Sequence of chain 1.G:
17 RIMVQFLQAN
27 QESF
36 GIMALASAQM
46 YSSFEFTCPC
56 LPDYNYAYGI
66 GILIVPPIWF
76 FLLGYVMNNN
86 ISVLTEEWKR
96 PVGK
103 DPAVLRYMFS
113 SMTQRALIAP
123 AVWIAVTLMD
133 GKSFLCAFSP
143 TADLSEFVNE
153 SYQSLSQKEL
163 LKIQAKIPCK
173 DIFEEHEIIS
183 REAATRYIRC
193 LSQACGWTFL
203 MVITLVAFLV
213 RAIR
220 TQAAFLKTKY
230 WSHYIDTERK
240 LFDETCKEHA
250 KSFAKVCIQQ

The protein below binds the small molecule below.
Small molecule (SMILES): CC(=O)N[C@@H]1[C@@H](O)[C@H](O)[C@@H](CO)O[C@H]1O

Binding-site contacts:
Ligand atom O5 contacts residue GLU179 of chain 1.G at 4.0 Å.
Ligand atom C1 contacts residue GLU152 of chain 1.G at 4.0 Å.
Ligand atom O7 contacts residue ASN151 of chain 1.G at 2.9 Å (h-bond).
Ligand atom O5 contacts residue ASN151 of chain 1.G at 2.3 Å (h-bond).
Ligand atom O5 contacts residue GLU152 of chain 1.G at 4.4 Å.
Ligand atom O7 contacts residue HIS178 of chain 1.G at 3.7 Å.
Ligand atom C5 contacts residue SER153 of chain 1.G at 4.4 Å.
Ligand atom C6 contacts residue SER153 of chain 1.G at 4.3 Å.
Ligand atom C2 contacts residue GLU179 of chain 1.G at 4.1 Å.
Ligand atom C4 contacts residue ASN151 of chain 1.G at 4.2 Å.
Ligand atom O6 contacts residue TYR154 of chain 1.G at 3.6 Å.
Ligand atom N2 contacts residue ASN151 of chain 1.G at 2.9 Å (h-bond).
Ligand atom C3 contacts residue ASN151 of chain 1.G at 3.8 Å.
Ligand atom O5 contacts residue SER153 of chain 1.G at 3.5 Å (h-bond).
Ligand atom C8 contacts residue ASN151 of chain 1.G at 4.2 Å.
Ligand atom C6 contacts residue TYR154 of chain 1.G at 4.4 Å (hydrophobic).
Ligand atom C1 contacts residue ASN151 of chain 1.G at 1.4 Å.
Ligand atom C7 contacts residue GLU179 of chain 1.G at 4.2 Å.
Ligand atom C5 contacts residue ASN151 of chain 1.G at 3.6 Å.
Ligand atom O6 contacts residue SER153 of chain 1.G at 3.1 Å (h-bond).
Ligand atom O7 contacts residue ILE180 of chain 1.G at 4.4 Å.
Ligand atom O7 contacts residue GLU179 of chain 1.G at 3.2 Å (salt-bridge).
Ligand atom O5 contacts residue TYR154 of chain 1.G at 4.4 Å.
Ligand atom O3 contacts residue GLU179 of chain 1.G at 4.1 Å.
Ligand atom C1 contacts residue SER153 of chain 1.G at 4.1 Å.
Ligand atom C2 contacts residue ASN151 of chain 1.G at 2.4 Å.
Ligand atom C7 contacts residue ASN151 of chain 1.G at 3.1 Å.
Ligand atom C1 contacts residue GLU179 of chain 1.G at 3.9 Å.